Binding-site contacts:
Ligand atom O contacts residue GLY82 of chain 1.A at 2.7 Å (h-bond).
Ligand atom C contacts residue GLY82 of chain 1.A at 3.3 Å.
Ligand atom CD2 contacts residue PHE80 of chain 1.A at 3.6 Å (hydrophobic).
Ligand atom CZ contacts residue GLU28 of chain 1.A at 3.8 Å.
Ligand atom CG contacts residue GLU28 of chain 1.A at 3.7 Å.
Ligand atom C contacts residue TYR79 of chain 1.A at 3.7 Å (hydrophobic).
Ligand atom CH2 contacts residue LEU75 of chain 1.A at 3.4 Å (hydrophobic).
Ligand atom CE2 contacts residue PHE80 of chain 1.A at 3.6 Å (hydrophobic).
Ligand atom CA contacts residue TYR79 of chain 1.A at 3.7 Å (hydrophobic).
Ligand atom CD1 contacts residue GLU32 of chain 1.A at 3.5 Å.
Ligand atom O contacts residue TYR79 of chain 1.A at 3.5 Å.
Ligand atom CG contacts residue ARG78 of chain 1.A at 3.4 Å.
Ligand atom CB contacts residue GLY81 of chain 1.A at 3.4 Å.
Ligand atom OD1 contacts residue ARG78 of chain 1.A at 2.9 Å (salt-bridge).
Ligand atom O contacts residue PHE80 of chain 1.A at 3.3 Å.
Ligand atom O contacts residue GLY81 of chain 1.A at 2.7 Å (h-bond).
Ligand atom O contacts residue GLU28 of chain 1.A at 3.3 Å (salt-bridge).
Ligand atom CB contacts residue GLU28 of chain 1.A at 3.4 Å.
Ligand atom CA contacts residue GLU28 of chain 1.A at 3.4 Å.
Ligand atom CB contacts residue PHE80 of chain 1.A at 3.7 Å (hydrophobic).
Ligand atom N contacts residue TYR79 of chain 1.A at 2.8 Å (h-bond).
Ligand atom CA contacts residue GLU28 of chain 1.A at 3.7 Å.
Ligand atom CE3 contacts residue TYR79 of chain 1.A at 3.6 Å (hydrophobic).
Ligand atom NH1 contacts residue ASP22 of chain 1.A at 3.0 Å (salt-bridge).
Ligand atom O contacts residue GLY81 of chain 1.A at 3.7 Å.
Ligand atom NE1 contacts residue GLU28 of chain 1.A at 3.1 Å (salt-bridge).
Ligand atom OXT contacts residue GLY82 of chain 1.A at 3.3 Å (h-bond).
Ligand atom C contacts residue GLU28 of chain 1.A at 3.6 Å.
Ligand atom NE1 contacts residue GLU32 of chain 1.A at 3.2 Å.
Ligand atom NH2 contacts residue ASP22 of chain 1.A at 3.0 Å (salt-bridge).
Ligand atom N contacts residue GLU28 of chain 1.A at 2.8 Å (salt-bridge).
Ligand atom C contacts residue GLY81 of chain 1.A at 3.6 Å.
Ligand atom NE contacts residue GLU28 of chain 1.A at 3.2 Å (salt-bridge).
Ligand atom CZ contacts residue ASP22 of chain 1.A at 3.6 Å.
Ligand atom CD1 contacts residue GLU28 of chain 1.A at 3.7 Å.
Ligand atom CE3 contacts residue ARG78 of chain 1.A at 3.6 Å.
Ligand atom NH2 contacts residue GLU28 of chain 1.A at 3.3 Å (salt-bridge).
Ligand atom CZ3 contacts residue LEU75 of chain 1.A at 3.5 Å (hydrophobic).
Ligand atom OD2 contacts residue ARG78 of chain 1.A at 2.7 Å (salt-bridge).
Ligand atom CA contacts residue TYR79 of chain 1.A at 3.5 Å (hydrophobic).

Sequence of chain 1.A:
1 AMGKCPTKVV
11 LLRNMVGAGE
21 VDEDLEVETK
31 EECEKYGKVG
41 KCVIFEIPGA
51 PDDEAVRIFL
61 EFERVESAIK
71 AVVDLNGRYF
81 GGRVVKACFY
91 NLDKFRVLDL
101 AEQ

This protein binds this small molecule.
Small molecule (SMILES): NC(N)=NCCC[C@@H]1NC(=O)[C@H](CO)NC(=O)[C@@H](N)CCC/C=N/C(=O)CC[C@@H](C(=O)O)NC(=O)[C@H](CC(=O)O)NC(=O)[C@H](CC2=CN=C3C=CC=CC23)NC1=O